Binding-site contacts:
Ligand atom C2 contacts residue ASN709 of chain 1.C at 2.4 Å.
Ligand atom O7 contacts residue ASN709 of chain 1.C at 3.0 Å (h-bond).
Ligand atom C8 contacts residue ILE1130 of chain 1.C at 4.1 Å (hydrophobic).
Ligand atom C1 contacts residue ASN709 of chain 1.C at 1.4 Å.
Ligand atom C7 contacts residue ASN709 of chain 1.C at 3.1 Å.
Ligand atom C8 contacts residue GLY1131 of chain 1.C at 3.4 Å.
Ligand atom O5 contacts residue ASP796 of chain 1.B at 3.8 Å.
Ligand atom N2 contacts residue ASN709 of chain 1.C at 2.9 Å (h-bond).
Ligand atom C4 contacts residue ASN709 of chain 1.C at 4.2 Å.
Ligand atom C5 contacts residue ASN709 of chain 1.C at 3.6 Å.
Ligand atom O7 contacts residue ILE1130 of chain 1.C at 4.3 Å.
Ligand atom C8 contacts residue ASN709 of chain 1.C at 4.3 Å.
Ligand atom C3 contacts residue ASN709 of chain 1.C at 3.8 Å.
Ligand atom O5 contacts residue ASN709 of chain 1.C at 2.3 Å (h-bond).

The small molecule below binds the protein below.
Small molecule (SMILES): CC(=O)N[C@@H]1[C@@H](O)[C@H](O)[C@@H](CO)O[C@H]1O

Sequence of chain 1.C:
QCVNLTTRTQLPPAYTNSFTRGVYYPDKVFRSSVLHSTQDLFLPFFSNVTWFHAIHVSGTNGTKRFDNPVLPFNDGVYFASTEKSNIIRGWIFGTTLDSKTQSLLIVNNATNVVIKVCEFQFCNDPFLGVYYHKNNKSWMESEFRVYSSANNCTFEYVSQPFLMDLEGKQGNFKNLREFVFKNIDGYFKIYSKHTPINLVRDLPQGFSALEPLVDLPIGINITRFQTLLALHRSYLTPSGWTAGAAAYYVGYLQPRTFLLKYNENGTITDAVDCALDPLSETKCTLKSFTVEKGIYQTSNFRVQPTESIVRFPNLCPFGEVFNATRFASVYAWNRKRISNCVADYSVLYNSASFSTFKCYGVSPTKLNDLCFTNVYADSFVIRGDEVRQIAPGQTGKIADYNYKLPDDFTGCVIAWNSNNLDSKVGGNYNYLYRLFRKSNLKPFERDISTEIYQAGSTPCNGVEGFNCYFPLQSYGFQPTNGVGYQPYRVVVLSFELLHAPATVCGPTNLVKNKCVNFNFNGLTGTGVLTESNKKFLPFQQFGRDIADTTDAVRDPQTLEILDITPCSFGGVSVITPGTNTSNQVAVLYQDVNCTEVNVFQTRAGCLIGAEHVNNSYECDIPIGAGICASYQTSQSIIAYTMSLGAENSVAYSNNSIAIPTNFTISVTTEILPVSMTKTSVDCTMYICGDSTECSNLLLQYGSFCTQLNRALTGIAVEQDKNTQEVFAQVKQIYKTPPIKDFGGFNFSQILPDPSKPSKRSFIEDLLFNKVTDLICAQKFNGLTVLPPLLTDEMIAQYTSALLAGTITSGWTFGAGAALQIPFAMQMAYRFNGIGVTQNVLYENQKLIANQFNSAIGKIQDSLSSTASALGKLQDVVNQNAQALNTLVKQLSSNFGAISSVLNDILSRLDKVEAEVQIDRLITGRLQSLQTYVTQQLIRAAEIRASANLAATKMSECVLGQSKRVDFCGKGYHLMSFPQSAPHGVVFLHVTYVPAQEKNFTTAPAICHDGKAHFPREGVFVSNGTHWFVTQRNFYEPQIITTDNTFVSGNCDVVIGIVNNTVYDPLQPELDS

Sequence of chain 1.B:
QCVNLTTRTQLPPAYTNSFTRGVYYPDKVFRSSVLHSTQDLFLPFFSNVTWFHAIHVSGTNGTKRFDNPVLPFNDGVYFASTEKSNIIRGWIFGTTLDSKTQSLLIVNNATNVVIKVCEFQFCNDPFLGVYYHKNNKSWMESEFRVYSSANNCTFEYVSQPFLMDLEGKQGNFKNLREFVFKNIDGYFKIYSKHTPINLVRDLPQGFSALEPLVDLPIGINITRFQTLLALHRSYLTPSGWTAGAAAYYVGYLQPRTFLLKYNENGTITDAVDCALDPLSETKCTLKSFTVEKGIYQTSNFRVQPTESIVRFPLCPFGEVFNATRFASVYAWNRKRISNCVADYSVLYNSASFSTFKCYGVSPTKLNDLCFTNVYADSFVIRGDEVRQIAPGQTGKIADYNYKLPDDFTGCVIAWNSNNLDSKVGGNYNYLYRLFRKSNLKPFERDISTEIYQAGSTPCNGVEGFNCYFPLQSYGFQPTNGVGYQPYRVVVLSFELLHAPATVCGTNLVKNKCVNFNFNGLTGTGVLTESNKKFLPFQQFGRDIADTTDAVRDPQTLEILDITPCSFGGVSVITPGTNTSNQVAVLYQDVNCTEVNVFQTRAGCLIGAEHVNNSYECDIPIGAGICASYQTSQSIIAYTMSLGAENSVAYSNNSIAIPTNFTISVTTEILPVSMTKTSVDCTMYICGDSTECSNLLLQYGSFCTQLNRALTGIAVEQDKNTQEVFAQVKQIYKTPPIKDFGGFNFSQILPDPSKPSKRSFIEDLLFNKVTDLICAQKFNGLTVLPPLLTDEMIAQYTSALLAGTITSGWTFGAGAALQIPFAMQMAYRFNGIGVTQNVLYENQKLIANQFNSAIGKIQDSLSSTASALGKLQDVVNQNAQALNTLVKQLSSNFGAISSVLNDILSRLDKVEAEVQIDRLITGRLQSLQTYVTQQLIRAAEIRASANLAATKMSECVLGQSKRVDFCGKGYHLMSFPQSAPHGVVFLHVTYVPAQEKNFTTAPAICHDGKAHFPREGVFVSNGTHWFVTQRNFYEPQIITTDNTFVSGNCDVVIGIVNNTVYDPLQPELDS